Sequence of chain 1.A:
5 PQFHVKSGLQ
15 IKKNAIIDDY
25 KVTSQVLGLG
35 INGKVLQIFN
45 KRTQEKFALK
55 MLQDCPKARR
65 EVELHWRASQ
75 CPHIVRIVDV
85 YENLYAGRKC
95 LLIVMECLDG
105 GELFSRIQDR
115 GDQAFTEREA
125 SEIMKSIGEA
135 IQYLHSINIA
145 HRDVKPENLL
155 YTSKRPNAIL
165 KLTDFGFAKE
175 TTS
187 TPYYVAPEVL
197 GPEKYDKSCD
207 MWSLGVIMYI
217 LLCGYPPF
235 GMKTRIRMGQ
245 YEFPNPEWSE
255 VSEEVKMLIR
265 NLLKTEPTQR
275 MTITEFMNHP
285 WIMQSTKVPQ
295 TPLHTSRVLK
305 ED

Binding-site contacts:
Ligand atom C14 contacts residue THR167 of chain 1.A at 4.0 Å.
Ligand atom C7 contacts residue GLY37 of chain 1.A at 3.7 Å.
Ligand atom C1 contacts residue GLU151 of chain 1.A at 3.6 Å.
Ligand atom C16 contacts residue LEU102 of chain 1.A at 3.5 Å (hydrophobic).
Ligand atom C2 contacts residue ASP168 of chain 1.A at 3.8 Å.
Ligand atom C6 contacts residue LYS54 of chain 1.A at 4.0 Å.
Ligand atom C4 contacts residue ASP168 of chain 1.A at 3.5 Å.
Ligand atom C4 contacts residue LYS54 of chain 1.A at 3.9 Å.
Ligand atom C17 contacts residue LEU154 of chain 1.A at 4.0 Å (hydrophobic).
Ligand atom O2 contacts residue ASP168 of chain 1.A at 3.2 Å.
Ligand atom N3 contacts residue GLU100 of chain 1.A at 3.4 Å (salt-bridge).
Ligand atom C15 contacts residue LEU102 of chain 1.A at 3.8 Å (hydrophobic).
Ligand atom N3 contacts residue LEU102 of chain 1.A at 2.9 Å (h-bond).
Ligand atom C6 contacts residue ASN36 of chain 1.A at 3.8 Å.
Ligand atom C10 contacts residue VAL39 of chain 1.A at 4.0 Å (hydrophobic).
Ligand atom N3 contacts residue ALA52 of chain 1.A at 3.5 Å.
Ligand atom C1 contacts residue ASN152 of chain 1.A at 3.8 Å.
Ligand atom C6 contacts residue GLY37 of chain 1.A at 3.9 Å.
Ligand atom C12 contacts residue LYS54 of chain 1.A at 4.1 Å.
Ligand atom C11 contacts residue THR167 of chain 1.A at 3.8 Å.
Ligand atom C1 contacts residue LEU33 of chain 1.A at 4.0 Å (hydrophobic).
Ligand atom C5 contacts residue LYS54 of chain 1.A at 3.5 Å.
Ligand atom C16 contacts residue ALA52 of chain 1.A at 3.9 Å (hydrophobic).
Ligand atom C7 contacts residue VAL39 of chain 1.A at 3.9 Å (hydrophobic).
Ligand atom N3 contacts residue CYS101 of chain 1.A at 3.8 Å.
Ligand atom C5 contacts residue ASN36 of chain 1.A at 3.5 Å.
Ligand atom N2 contacts residue LEU154 of chain 1.A at 3.9 Å.
Ligand atom C15 contacts residue ALA52 of chain 1.A at 3.8 Å (hydrophobic).
Ligand atom C12 contacts residue ASP168 of chain 1.A at 4.0 Å.
Ligand atom C13 contacts residue LEU154 of chain 1.A at 3.8 Å (hydrophobic).
Ligand atom C7 contacts residue LEU33 of chain 1.A at 3.7 Å (hydrophobic).
Ligand atom C7 contacts residue GLY34 of chain 1.A at 3.7 Å.
Ligand atom O1 contacts residue THR167 of chain 1.A at 3.8 Å.
Ligand atom C2 contacts residue ASN152 of chain 1.A at 4.0 Å.
Ligand atom O2 contacts residue LYS54 of chain 1.A at 3.0 Å (salt-bridge).
Ligand atom C8 contacts residue LEU33 of chain 1.A at 3.7 Å (hydrophobic).
Ligand atom C8 contacts residue VAL39 of chain 1.A at 3.8 Å (hydrophobic).
Ligand atom C15 contacts residue GLU100 of chain 1.A at 3.5 Å.
Ligand atom O1 contacts residue MET99 of chain 1.A at 3.3 Å.
Ligand atom C15 contacts residue VAL79 of chain 1.A at 4.0 Å (hydrophobic).

This small molecule binds to this protein.
Small molecule (SMILES): C[C@@H](Nc1c(Nc2ccncc2)c(=O)c1=O)c1ccccc1